Sequence of chain 1.D:
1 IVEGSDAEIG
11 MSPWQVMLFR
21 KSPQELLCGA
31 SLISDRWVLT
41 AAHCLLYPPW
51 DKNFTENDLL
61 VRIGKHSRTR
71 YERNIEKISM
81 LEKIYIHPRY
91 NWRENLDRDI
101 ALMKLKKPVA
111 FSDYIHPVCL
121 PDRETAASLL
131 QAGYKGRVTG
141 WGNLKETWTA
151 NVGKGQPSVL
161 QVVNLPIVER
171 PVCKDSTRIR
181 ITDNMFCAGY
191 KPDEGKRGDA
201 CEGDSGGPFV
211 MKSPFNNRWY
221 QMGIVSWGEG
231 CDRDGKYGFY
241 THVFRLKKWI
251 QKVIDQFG

A small-molecule ligand and the protein it binds are described below.
Small molecule (SMILES): NC(=[NH2+])NCCC[C@H](NC(=O)[C@@H]1CCCN1C(=O)[C@H](N)Cc1ccccc1)[C@H](O)CCl

Binding-site contacts:
Ligand atom CD2 contacts residue TRP227 of chain 1.D at 3.7 Å (hydrophobic).
Ligand atom C2 contacts residue HIS43 of chain 1.D at 2.5 Å.
Ligand atom CE1 contacts residue TYR47 of chain 1.D at 3.7 Å (hydrophobic).
Ligand atom CD contacts residue TRP50 of chain 1.D at 3.6 Å (hydrophobic).
Ligand atom CA2 contacts residue HIS43 of chain 1.D at 3.3 Å.
Ligand atom NE contacts residue GLY228 of chain 1.D at 3.5 Å.
Ligand atom O2 contacts residue HIS43 of chain 1.D at 3.7 Å.
Ligand atom C2 contacts residue SER205 of chain 1.D at 1.4 Å.
Ligand atom NH1 contacts residue GLY228 of chain 1.D at 3.7 Å.
Ligand atom CZ contacts residue GLU94 of chain 1.D at 3.4 Å.
Ligand atom NH2 contacts residue ASP199 of chain 1.D at 2.9 Å (salt-bridge).
Ligand atom C1 contacts residue HIS43 of chain 1.D at 3.7 Å.
Ligand atom N2 contacts residue SER205 of chain 1.D at 3.0 Å (h-bond).
Ligand atom NH1 contacts residue ASP199 of chain 1.D at 2.7 Å (salt-bridge).
Ligand atom CA2 contacts residue SER205 of chain 1.D at 2.4 Å.
Ligand atom O2 contacts residue GLY203 of chain 1.D at 3.1 Å (h-bond).
Ligand atom NH1 contacts residue ALA200 of chain 1.D at 3.2 Å (h-bond).
Ligand atom CB contacts residue GLY228 of chain 1.D at 3.3 Å.
Ligand atom CZ1 contacts residue GLY228 of chain 1.D at 3.6 Å.
Ligand atom O2 contacts residue SER205 of chain 1.D at 2.3 Å (h-bond).
Ligand atom CB1 contacts residue LEU96 of chain 1.D at 3.6 Å (hydrophobic).
Ligand atom O contacts residue GLY228 of chain 1.D at 3.0 Å (h-bond).
Ligand atom C contacts residue GLY228 of chain 1.D at 3.6 Å.
Ligand atom NH2 contacts residue ALA200 of chain 1.D at 3.0 Å (h-bond).
Ligand atom CZ1 contacts residue ALA200 of chain 1.D at 3.1 Å (hydrophobic).
Ligand atom CD3 contacts residue GLY228 of chain 1.D at 3.7 Å.
Ligand atom C3 contacts residue HIS43 of chain 1.D at 1.4 Å.
Ligand atom N2 contacts residue HIS43 of chain 1.D at 3.0 Å (h-bond).
Ligand atom CA contacts residue GLY228 of chain 1.D at 3.4 Å.
Ligand atom N contacts residue GLY228 of chain 1.D at 2.8 Å (h-bond).
Ligand atom CB2 contacts residue SER205 of chain 1.D at 2.7 Å.
Ligand atom CD3 contacts residue TRP227 of chain 1.D at 3.6 Å (hydrophobic).
Ligand atom C3 contacts residue SER205 of chain 1.D at 2.4 Å.
Ligand atom CZ1 contacts residue ASP199 of chain 1.D at 3.6 Å.
Ligand atom NH1 contacts residue GLY230 of chain 1.D at 2.9 Å (h-bond).
Ligand atom NH2 contacts residue GLY238 of chain 1.D at 3.7 Å.
Ligand atom CB2 contacts residue SER226 of chain 1.D at 3.7 Å.
Ligand atom N2 contacts residue SER226 of chain 1.D at 2.9 Å (h-bond).
Ligand atom CB1 contacts residue HIS43 of chain 1.D at 3.5 Å.
Ligand atom O contacts residue TRP227 of chain 1.D at 3.2 Å.